Sequence of chain 1.A:
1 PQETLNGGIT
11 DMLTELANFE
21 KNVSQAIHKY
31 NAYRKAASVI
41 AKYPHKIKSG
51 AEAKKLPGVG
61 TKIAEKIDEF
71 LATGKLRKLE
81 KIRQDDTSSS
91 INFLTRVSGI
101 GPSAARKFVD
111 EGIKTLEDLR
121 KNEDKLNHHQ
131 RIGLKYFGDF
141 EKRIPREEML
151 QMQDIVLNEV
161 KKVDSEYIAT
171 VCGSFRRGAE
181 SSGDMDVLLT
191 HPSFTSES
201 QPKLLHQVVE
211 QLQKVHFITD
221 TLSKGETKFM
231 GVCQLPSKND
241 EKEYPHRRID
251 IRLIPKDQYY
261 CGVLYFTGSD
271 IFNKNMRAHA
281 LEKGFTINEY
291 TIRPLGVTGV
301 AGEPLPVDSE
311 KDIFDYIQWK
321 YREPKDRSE

Binding-site contacts:
Ligand atom O1A contacts residue ASP184 of chain 1.A at 3.3 Å (salt-bridge).
Ligand atom O1G contacts residue SER174 of chain 1.A at 3.5 Å (h-bond).
Ligand atom N3 contacts residue ASP270 of chain 1.A at 2.7 Å (salt-bridge).
Ligand atom O4 contacts residue ASP270 of chain 1.A at 3.5 Å (salt-bridge).
Ligand atom PG contacts residue SER174 of chain 1.A at 3.7 Å.
Ligand atom C3' contacts residue ASP270 of chain 1.A at 3.2 Å.
Ligand atom C5 contacts residue ASP270 of chain 1.A at 3.5 Å.
Ligand atom PB contacts residue SER174 of chain 1.A at 3.7 Å.
Ligand atom O3' contacts residue ASP270 of chain 1.A at 3.5 Å (salt-bridge).
Ligand atom O3' contacts residue GLY268 of chain 1.A at 3.4 Å.
Ligand atom C4 contacts residue ASP270 of chain 1.A at 3.0 Å.
Ligand atom PB contacts residue MG1 of chain 1.E at 3.6 Å.
Ligand atom O1B contacts residue ARG177 of chain 1.A at 3.2 Å (salt-bridge).
Ligand atom O3G contacts residue GLY183 of chain 1.A at 3.3 Å (h-bond).
Ligand atom C6 contacts residue ASP270 of chain 1.A at 3.7 Å.
Ligand atom O2B contacts residue SER174 of chain 1.A at 3.2 Å (h-bond).
Ligand atom O3B contacts residue SER174 of chain 1.A at 3.2 Å (h-bond).
Ligand atom C2 contacts residue ASP270 of chain 1.A at 3.0 Å.
Ligand atom O3G contacts residue SER174 of chain 1.A at 3.8 Å.
Ligand atom C1' contacts residue TYR265 of chain 1.A at 3.4 Å (hydrophobic).
Ligand atom O1G contacts residue GLY183 of chain 1.A at 3.0 Å (h-bond).
Ligand atom O1A contacts residue MG1 of chain 1.E at 2.8 Å.
Ligand atom O3B contacts residue MG1 of chain 1.E at 3.9 Å.
Ligand atom O2 contacts residue ASN273 of chain 1.A at 3.2 Å (h-bond).
Ligand atom O3' contacts residue SER269 of chain 1.A at 3.7 Å.
Ligand atom PG contacts residue GLY183 of chain 1.A at 3.7 Å.
Ligand atom O2B contacts residue MG1 of chain 1.E at 2.5 Å.
Ligand atom C2' contacts residue ASN273 of chain 1.A at 3.9 Å.
Ligand atom O2 contacts residue TYR265 of chain 1.A at 3.7 Å.
Ligand atom O1G contacts residue ASP184 of chain 1.A at 3.3 Å (salt-bridge).
Ligand atom O3G contacts residue ARG143 of chain 1.A at 3.4 Å (salt-bridge).
Ligand atom N1 contacts residue ASP270 of chain 1.A at 3.5 Å (salt-bridge).
Ligand atom O1G contacts residue SER182 of chain 1.A at 3.9 Å.
Ligand atom C2' contacts residue TYR265 of chain 1.A at 3.1 Å (hydrophobic).
Ligand atom PG contacts residue MG1 of chain 1.E at 3.7 Å.
Ligand atom O2 contacts residue ASP270 of chain 1.A at 3.6 Å (salt-bridge).
Ligand atom O1B contacts residue SER174 of chain 1.A at 3.4 Å (h-bond).
Ligand atom O2B contacts residue GLY173 of chain 1.A at 3.3 Å.
Ligand atom O1G contacts residue MG1 of chain 1.E at 2.5 Å.
Ligand atom O4' contacts residue PHE266 of chain 1.A at 3.8 Å.

A protein and the small-molecule ligand that binds it are described below.
Small molecule (SMILES): Cc1cn([C@H]2C[C@H](O)[C@@H](COP(=O)(O)NP(=O)(O)OP(=O)(O)O)O2)c(=O)[nH]c1=O